Binding-site contacts:
Ligand atom C contacts residue LYS175 of chain 1.A at 3.4 Å.
Ligand atom O1 contacts residue LYS175 of chain 1.A at 3.3 Å (salt-bridge).
Ligand atom O2 contacts residue MG1 of chain 1.E at 2.3 Å.
Ligand atom O7 contacts residue MG1 of chain 1.E at 2.2 Å.
Ligand atom O3 contacts residue MG1 of chain 1.E at 2.2 Å.
Ligand atom O3 contacts residue GLU204 of chain 1.A at 3.1 Å (salt-bridge).
Ligand atom O3P contacts residue THR65 of chain 1.B at 3.4 Å (h-bond).
Ligand atom C3 contacts residue MG1 of chain 1.E at 3.1 Å.
Ligand atom O1P contacts residue LYS175 of chain 1.A at 3.3 Å.
Ligand atom O4P contacts residue HIS327 of chain 1.A at 2.8 Å (h-bond).
Ligand atom C3 contacts residue SER379 of chain 1.A at 3.5 Å.
Ligand atom O4P contacts residue SER379 of chain 1.A at 3.2 Å (h-bond).
Ligand atom O2 contacts residue ASP203 of chain 1.A at 3.5 Å (salt-bridge).
Ligand atom O4 contacts residue GLY380 of chain 1.A at 3.3 Å (h-bond).
Ligand atom O1P contacts residue GLY403 of chain 1.A at 3.5 Å.
Ligand atom O7 contacts residue LYS175 of chain 1.A at 3.3 Å (salt-bridge).
Ligand atom O3P contacts residue GLY380 of chain 1.A at 3.5 Å.
Ligand atom O4 contacts residue SER379 of chain 1.A at 2.8 Å (h-bond).
Ligand atom O1P contacts residue GLY404 of chain 1.A at 2.7 Å (h-bond).
Ligand atom O2 contacts residue KCX201 of chain 1.A at 3.1 Å (h-bond).
Ligand atom O3 contacts residue HIS294 of chain 1.A at 2.9 Å (h-bond).
Ligand atom O2 contacts residue THR173 of chain 1.A at 2.7 Å (h-bond).
Ligand atom O7 contacts residue ASP203 of chain 1.A at 3.1 Å (salt-bridge).
Ligand atom P1 contacts residue THR65 of chain 1.B at 3.5 Å.
Ligand atom O3P contacts residue GLY381 of chain 1.A at 3.0 Å (h-bond).
Ligand atom O7 contacts residue GLU204 of chain 1.A at 3.1 Å (salt-bridge).
Ligand atom O6P contacts residue ARG295 of chain 1.A at 2.9 Å (salt-bridge).
Ligand atom O5P contacts residue ARG295 of chain 1.A at 2.8 Å (salt-bridge).
Ligand atom C2 contacts residue MG1 of chain 1.E at 2.8 Å.
Ligand atom O3 contacts residue KCX201 of chain 1.A at 2.5 Å (h-bond).
Ligand atom O7 contacts residue LYS177 of chain 1.A at 2.8 Å (salt-bridge).
Ligand atom O7 contacts residue ASN123 of chain 1.B at 3.0 Å (h-bond).
Ligand atom O6 contacts residue LYS334 of chain 1.A at 2.9 Å (salt-bridge).
Ligand atom O2P contacts residue GLY403 of chain 1.A at 2.9 Å (h-bond).
Ligand atom O3P contacts residue LYS334 of chain 1.A at 2.9 Å (salt-bridge).
Ligand atom C contacts residue MG1 of chain 1.E at 2.8 Å.
Ligand atom O1P contacts residue THR65 of chain 1.B at 2.7 Å (h-bond).
Ligand atom O3P contacts residue TRP66 of chain 1.B at 3.2 Å.
Ligand atom C3 contacts residue KCX201 of chain 1.A at 3.1 Å.
Ligand atom O2 contacts residue LYS175 of chain 1.A at 3.2 Å (salt-bridge).

Sequence of chain 1.B:
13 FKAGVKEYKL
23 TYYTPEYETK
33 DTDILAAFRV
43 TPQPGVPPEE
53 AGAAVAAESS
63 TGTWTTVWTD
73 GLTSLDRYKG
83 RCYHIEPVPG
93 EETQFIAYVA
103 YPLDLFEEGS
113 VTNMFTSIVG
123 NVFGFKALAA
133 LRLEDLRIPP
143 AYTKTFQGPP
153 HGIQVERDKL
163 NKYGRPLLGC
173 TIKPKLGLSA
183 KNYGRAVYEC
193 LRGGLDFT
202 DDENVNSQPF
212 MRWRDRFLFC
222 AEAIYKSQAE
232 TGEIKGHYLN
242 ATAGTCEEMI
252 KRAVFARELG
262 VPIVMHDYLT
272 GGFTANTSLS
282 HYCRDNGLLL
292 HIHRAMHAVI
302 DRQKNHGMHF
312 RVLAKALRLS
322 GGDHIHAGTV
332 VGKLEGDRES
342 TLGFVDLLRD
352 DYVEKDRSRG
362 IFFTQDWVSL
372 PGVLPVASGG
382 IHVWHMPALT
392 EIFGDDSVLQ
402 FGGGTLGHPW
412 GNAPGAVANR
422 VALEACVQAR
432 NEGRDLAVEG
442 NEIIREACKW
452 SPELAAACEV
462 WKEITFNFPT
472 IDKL

Sequence of chain 1.A:
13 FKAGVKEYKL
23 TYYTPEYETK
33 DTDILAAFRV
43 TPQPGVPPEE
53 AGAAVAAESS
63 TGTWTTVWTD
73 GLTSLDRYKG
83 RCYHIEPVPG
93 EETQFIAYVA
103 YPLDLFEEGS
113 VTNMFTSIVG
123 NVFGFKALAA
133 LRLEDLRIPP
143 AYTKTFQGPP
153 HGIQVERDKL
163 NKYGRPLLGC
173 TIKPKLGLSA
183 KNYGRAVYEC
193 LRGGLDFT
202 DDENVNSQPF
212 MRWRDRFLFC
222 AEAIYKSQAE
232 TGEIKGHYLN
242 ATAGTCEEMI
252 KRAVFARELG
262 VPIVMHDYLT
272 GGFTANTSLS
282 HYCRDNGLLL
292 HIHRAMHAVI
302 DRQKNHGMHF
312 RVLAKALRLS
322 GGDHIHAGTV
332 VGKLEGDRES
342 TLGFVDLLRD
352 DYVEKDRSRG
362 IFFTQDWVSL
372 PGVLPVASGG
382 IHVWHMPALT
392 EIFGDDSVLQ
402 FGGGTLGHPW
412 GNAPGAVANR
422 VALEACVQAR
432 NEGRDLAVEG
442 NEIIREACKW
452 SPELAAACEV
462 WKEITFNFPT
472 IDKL

A protein and the small-molecule ligand that binds it are described below.
Small molecule (SMILES): O=C(O)[C@@](O)(COP(=O)(O)O)[C@H](O)[C@H](O)COP(=O)(O)O